Sequence of chain 1.A:
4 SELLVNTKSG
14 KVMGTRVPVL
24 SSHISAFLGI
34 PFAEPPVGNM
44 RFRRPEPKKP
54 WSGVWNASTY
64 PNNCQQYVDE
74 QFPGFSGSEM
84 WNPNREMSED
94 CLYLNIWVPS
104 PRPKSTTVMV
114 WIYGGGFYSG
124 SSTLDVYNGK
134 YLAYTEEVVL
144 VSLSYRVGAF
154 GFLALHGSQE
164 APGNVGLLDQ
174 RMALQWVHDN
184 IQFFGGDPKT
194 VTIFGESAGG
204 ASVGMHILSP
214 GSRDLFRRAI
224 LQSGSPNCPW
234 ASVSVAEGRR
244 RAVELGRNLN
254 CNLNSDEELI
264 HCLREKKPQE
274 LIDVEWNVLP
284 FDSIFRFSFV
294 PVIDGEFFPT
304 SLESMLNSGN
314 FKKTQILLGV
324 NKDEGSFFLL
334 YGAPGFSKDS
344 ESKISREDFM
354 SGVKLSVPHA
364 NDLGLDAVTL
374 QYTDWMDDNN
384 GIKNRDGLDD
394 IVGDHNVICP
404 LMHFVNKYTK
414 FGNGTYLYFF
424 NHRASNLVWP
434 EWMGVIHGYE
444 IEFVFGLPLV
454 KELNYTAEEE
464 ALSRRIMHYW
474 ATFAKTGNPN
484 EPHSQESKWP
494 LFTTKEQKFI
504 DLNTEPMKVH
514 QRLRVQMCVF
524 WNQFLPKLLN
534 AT

The protein below binds the small molecule below.
Small molecule (SMILES): C[n+]1c2c(c(N)c3ccc(Cl)cc31)CCCC2

Binding-site contacts:
Ligand atom CAC contacts residue E1K1 of chain 1.J at 0.7 Å.
Ligand atom NAE contacts residue PHE330 of chain 1.A at 3.6 Å.
Ligand atom CLA contacts residue GLY117 of chain 1.A at 3.2 Å.
Ligand atom CAD contacts residue PHE330 of chain 1.A at 3.5 Å (hydrophobic).
Ligand atom CAB contacts residue TYR334 of chain 1.A at 3.5 Å (hydrophobic).
Ligand atom CAP contacts residue E1K1 of chain 1.J at 0.8 Å.
Ligand atom CAI contacts residue GLU199 of chain 1.A at 3.6 Å.
Ligand atom CAJ contacts residue E1K1 of chain 1.J at 0.8 Å.
Ligand atom CAH contacts residue E1K1 of chain 1.J at 0.8 Å.
Ligand atom CAG contacts residue E1K1 of chain 1.J at 0.6 Å.
Ligand atom CAK contacts residue TRP84 of chain 1.A at 3.6 Å (hydrophobic).
Ligand atom CAJ contacts residue HIS440 of chain 1.A at 3.4 Å.
Ligand atom CAD contacts residue TRP84 of chain 1.A at 3.3 Å (hydrophobic).
Ligand atom CLA contacts residue E1K1 of chain 1.J at 1.0 Å.
Ligand atom CAC contacts residue PHE330 of chain 1.A at 3.4 Å (hydrophobic).
Ligand atom CAA contacts residue PHE330 of chain 1.A at 3.2 Å (hydrophobic).
Ligand atom CAB contacts residue TRP432 of chain 1.A at 3.4 Å (hydrophobic).
Ligand atom CAB contacts residue E1K1 of chain 1.J at 1.1 Å.
Ligand atom NAO contacts residue TYR442 of chain 1.A at 3.2 Å.
Ligand atom NAE contacts residue E1K1 of chain 1.J at 0.4 Å.
Ligand atom CAA contacts residue E1K1 of chain 1.J at 1.3 Å.
Ligand atom CAN contacts residue E1K1 of chain 1.J at 0.8 Å.
Ligand atom CAL contacts residue TRP84 of chain 1.A at 3.5 Å (hydrophobic).
Ligand atom CAL contacts residue E1K1 of chain 1.J at 1.0 Å.
Ligand atom CAK contacts residue E1K1 of chain 1.J at 0.3 Å.
Ligand atom CAB contacts residue GLY80 of chain 1.A at 3.6 Å.
Ligand atom CAI contacts residue E1K1 of chain 1.J at 0.7 Å.
Ligand atom CAC contacts residue TRP84 of chain 1.A at 3.6 Å (hydrophobic).
Ligand atom CLA contacts residue GLY118 of chain 1.A at 3.0 Å.
Ligand atom CAP contacts residue TRP84 of chain 1.A at 3.6 Å (hydrophobic).
Ligand atom CAL contacts residue HIS440 of chain 1.A at 3.6 Å.
Ligand atom NAO contacts residue ILE439 of chain 1.A at 3.5 Å.
Ligand atom CAD contacts residue E1K1 of chain 1.J at 0.9 Å.
Ligand atom CAA contacts residue TRP432 of chain 1.A at 3.2 Å (hydrophobic).
Ligand atom NAO contacts residue HIS440 of chain 1.A at 2.5 Å (h-bond).
Ligand atom CAF contacts residue E1K1 of chain 1.J at 1.2 Å.
Ligand atom NAO contacts residue E1K1 of chain 1.J at 1.8 Å.
Ligand atom NAE contacts residue TRP84 of chain 1.A at 3.5 Å.
Ligand atom CAM contacts residue E1K1 of chain 1.J at 0.7 Å.
Ligand atom CAM contacts residue TRP84 of chain 1.A at 3.4 Å (hydrophobic).